This protein binds this small molecule.
Small molecule (SMILES): O=C(C1CCCCC1)N1CC(=O)N2CCc3ccccc3[C@@H]2C1

Sequence of chain 2.A:
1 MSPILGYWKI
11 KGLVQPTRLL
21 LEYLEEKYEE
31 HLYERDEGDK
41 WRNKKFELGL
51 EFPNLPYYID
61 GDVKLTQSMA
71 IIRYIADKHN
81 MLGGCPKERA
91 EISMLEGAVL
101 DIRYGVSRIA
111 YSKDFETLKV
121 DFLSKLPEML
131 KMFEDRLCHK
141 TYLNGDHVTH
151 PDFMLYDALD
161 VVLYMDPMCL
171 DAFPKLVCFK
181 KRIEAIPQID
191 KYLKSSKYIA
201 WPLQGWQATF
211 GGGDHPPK

Sequence of chain 1.A:
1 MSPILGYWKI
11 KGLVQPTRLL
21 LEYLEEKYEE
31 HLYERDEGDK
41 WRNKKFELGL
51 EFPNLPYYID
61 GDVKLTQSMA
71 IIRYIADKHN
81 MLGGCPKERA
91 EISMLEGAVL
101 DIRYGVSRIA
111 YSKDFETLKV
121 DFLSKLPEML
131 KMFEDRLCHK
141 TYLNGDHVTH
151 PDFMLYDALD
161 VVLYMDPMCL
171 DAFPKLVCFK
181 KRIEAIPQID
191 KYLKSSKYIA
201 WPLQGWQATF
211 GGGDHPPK

Binding-site contacts:
Ligand atom N1 contacts residue PZQ1 of chain 2.B at 1.7 Å.
Ligand atom C10 contacts residue ARG108 of chain 1.A at 3.0 Å.
Ligand atom C16 contacts residue TYR104 of chain 2.A at 2.4 Å (hydrophobic).
Ligand atom C10 contacts residue PZQ1 of chain 2.B at 1.3 Å.
Ligand atom C8 contacts residue PZQ1 of chain 2.B at 1.4 Å.
Ligand atom C3 contacts residue PZQ1 of chain 2.B at 3.5 Å.
Ligand atom O2 contacts residue PZQ1 of chain 2.B at 2.3 Å.
Ligand atom C4 contacts residue PZQ1 of chain 2.B at 3.3 Å.
Ligand atom C2 contacts residue GLN67 of chain 1.A at 3.4 Å.
Ligand atom C1 contacts residue TYR104 of chain 2.A at 3.0 Å (hydrophobic).
Ligand atom C9 contacts residue TYR104 of chain 1.A at 3.2 Å (hydrophobic).
Ligand atom C13 contacts residue GLY97 of chain 2.A at 3.5 Å.
Ligand atom C14 contacts residue PZQ1 of chain 2.B at 1.1 Å.
Ligand atom C17 contacts residue TYR104 of chain 2.A at 3.2 Å (hydrophobic).
Ligand atom C18 contacts residue TYR104 of chain 2.A at 3.2 Å (hydrophobic).
Ligand atom C9 contacts residue ARG108 of chain 1.A at 3.0 Å.
Ligand atom C4 contacts residue TYR104 of chain 2.A at 3.4 Å (hydrophobic).
Ligand atom C5 contacts residue TYR104 of chain 2.A at 3.1 Å (hydrophobic).
Ligand atom O1 contacts residue ASP101 of chain 2.A at 3.4 Å.
Ligand atom C1 contacts residue PZQ1 of chain 2.B at 2.3 Å.
Ligand atom O1 contacts residue TYR104 of chain 2.A at 3.0 Å.
Ligand atom C3 contacts residue ASP101 of chain 2.A at 2.4 Å.
Ligand atom O1 contacts residue PZQ1 of chain 2.B at 2.2 Å.
Ligand atom C9 contacts residue PZQ1 of chain 2.B at 1.9 Å.
Ligand atom C4 contacts residue LEU100 of chain 2.A at 3.4 Å (hydrophobic).
Ligand atom C17 contacts residue PZQ1 of chain 2.B at 1.2 Å.
Ligand atom C12 contacts residue PZQ1 of chain 2.B at 1.3 Å.
Ligand atom N2 contacts residue PZQ1 of chain 2.B at 1.2 Å.
Ligand atom C19 contacts residue PZQ1 of chain 2.B at 1.4 Å.
Ligand atom C1 contacts residue LEU100 of chain 2.A at 3.5 Å (hydrophobic).
Ligand atom C16 contacts residue PZQ1 of chain 2.B at 1.7 Å.
Ligand atom C6 contacts residue LEU100 of chain 2.A at 3.2 Å (hydrophobic).
Ligand atom C2 contacts residue GLY97 of chain 2.A at 2.6 Å.
Ligand atom C11 contacts residue PZQ1 of chain 2.B at 1.1 Å.
Ligand atom C15 contacts residue PZQ1 of chain 2.B at 1.3 Å.
Ligand atom C18 contacts residue PZQ1 of chain 2.B at 1.3 Å.
Ligand atom O1 contacts residue LEU100 of chain 2.A at 3.0 Å (h-bond).
Ligand atom C2 contacts residue ASP101 of chain 2.A at 2.8 Å.
Ligand atom N1 contacts residue TYR104 of chain 2.A at 3.0 Å.
Ligand atom C7 contacts residue PZQ1 of chain 2.B at 1.4 Å.